Sequence of chain 1.A:
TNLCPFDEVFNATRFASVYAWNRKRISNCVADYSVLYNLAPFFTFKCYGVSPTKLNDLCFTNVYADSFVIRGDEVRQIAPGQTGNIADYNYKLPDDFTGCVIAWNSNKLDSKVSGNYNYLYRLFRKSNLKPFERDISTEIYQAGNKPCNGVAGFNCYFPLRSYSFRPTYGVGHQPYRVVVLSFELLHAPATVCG

Binding-site contacts:
Ligand atom C7 contacts residue ASN11 of chain 1.A at 3.9 Å.
Ligand atom C4 contacts residue ASN11 of chain 1.A at 4.2 Å.
Ligand atom C2 contacts residue ASN11 of chain 1.A at 2.5 Å.
Ligand atom C4 contacts residue ASN38 of chain 1.A at 4.2 Å.
Ligand atom C1 contacts residue ASN11 of chain 1.A at 1.4 Å.
Ligand atom O7 contacts residue ASP7 of chain 1.A at 4.4 Å.
Ligand atom C2 contacts residue ASP7 of chain 1.A at 3.6 Å.
Ligand atom O5 contacts residue ASP7 of chain 1.A at 4.3 Å.
Ligand atom O5 contacts residue ASN11 of chain 1.A at 2.4 Å (h-bond).
Ligand atom C7 contacts residue ASP7 of chain 1.A at 3.7 Å.
Ligand atom O7 contacts residue PHE10 of chain 1.A at 4.2 Å.
Ligand atom C5 contacts residue ASN11 of chain 1.A at 3.7 Å.
Ligand atom C8 contacts residue VAL35 of chain 1.A at 4.1 Å (hydrophobic).
Ligand atom O3 contacts residue ASN38 of chain 1.A at 4.1 Å.
Ligand atom C3 contacts residue ASN38 of chain 1.A at 4.3 Å.
Ligand atom C8 contacts residue ASP7 of chain 1.A at 3.4 Å.
Ligand atom N2 contacts residue ASN11 of chain 1.A at 3.0 Å (h-bond).
Ligand atom C3 contacts residue ASN11 of chain 1.A at 3.8 Å.
Ligand atom N2 contacts residue ASP7 of chain 1.A at 3.7 Å.
Ligand atom C8 contacts residue ASN11 of chain 1.A at 4.4 Å.
Ligand atom O3 contacts residue VAL35 of chain 1.A at 4.2 Å.
Ligand atom O7 contacts residue VAL35 of chain 1.A at 3.6 Å.
Ligand atom C7 contacts residue VAL35 of chain 1.A at 4.0 Å (hydrophobic).
Ligand atom O4 contacts residue ASN38 of chain 1.A at 3.0 Å (h-bond).
Ligand atom C1 contacts residue ASP7 of chain 1.A at 3.6 Å.

This small molecule binds to this protein.
Small molecule (SMILES): CC(=O)N[C@@H]1[C@@H](O)[C@H](O)[C@@H](CO)O[C@H]1O